This protein binds this small molecule.
Small molecule (SMILES): O=C(O)Cc1ccc(O)cc1

Sequence of chain 1.A:
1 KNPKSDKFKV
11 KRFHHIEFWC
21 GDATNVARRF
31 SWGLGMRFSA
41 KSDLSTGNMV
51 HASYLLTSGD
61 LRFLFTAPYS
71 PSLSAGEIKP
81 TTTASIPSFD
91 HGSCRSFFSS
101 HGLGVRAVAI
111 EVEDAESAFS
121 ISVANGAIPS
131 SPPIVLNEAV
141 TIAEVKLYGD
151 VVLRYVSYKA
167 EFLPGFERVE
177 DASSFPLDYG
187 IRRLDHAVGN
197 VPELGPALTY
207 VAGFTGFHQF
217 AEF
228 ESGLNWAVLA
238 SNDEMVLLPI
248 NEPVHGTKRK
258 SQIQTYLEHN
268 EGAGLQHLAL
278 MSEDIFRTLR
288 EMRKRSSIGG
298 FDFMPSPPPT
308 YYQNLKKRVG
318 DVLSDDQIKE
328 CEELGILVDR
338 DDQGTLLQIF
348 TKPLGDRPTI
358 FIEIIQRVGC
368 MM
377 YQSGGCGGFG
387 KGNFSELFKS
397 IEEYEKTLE

Binding-site contacts:
Ligand atom O2 contacts residue PRO246 of chain 1.A at 4.1 Å.
Ligand atom C6 contacts residue ILE260 of chain 1.A at 4.2 Å (hydrophobic).
Ligand atom C4 contacts residue LEU231 of chain 1.A at 4.2 Å (hydrophobic).
Ligand atom C7 contacts residue ASN248 of chain 1.A at 3.1 Å.
Ligand atom O1 contacts residue HIS274 of chain 1.A at 4.2 Å.
Ligand atom C5 contacts residue GLN273 of chain 1.A at 3.6 Å.
Ligand atom C1 contacts residue HIS274 of chain 1.A at 4.0 Å.
Ligand atom C8 contacts residue CO1 of chain 1.B at 4.2 Å.
Ligand atom O4 contacts residue GLN259 of chain 1.A at 2.5 Å (h-bond).
Ligand atom C6 contacts residue LEU231 of chain 1.A at 3.7 Å (hydrophobic).
Ligand atom C6 contacts residue ASN248 of chain 1.A at 3.0 Å.
Ligand atom C7 contacts residue VAL194 of chain 1.A at 3.7 Å (hydrophobic).
Ligand atom C6 contacts residue GLN259 of chain 1.A at 4.2 Å.
Ligand atom C3 contacts residue PHE390 of chain 1.A at 4.3 Å (hydrophobic).
Ligand atom C2 contacts residue HIS274 of chain 1.A at 4.1 Å.
Ligand atom C5 contacts residue ASN248 of chain 1.A at 4.2 Å.
Ligand atom C8 contacts residue HIS274 of chain 1.A at 4.2 Å.
Ligand atom O1 contacts residue PHE385 of chain 1.A at 3.9 Å.
Ligand atom C8 contacts residue ASN248 of chain 1.A at 3.9 Å.
Ligand atom C4 contacts residue GLN259 of chain 1.A at 3.1 Å.
Ligand atom O2 contacts residue ASN248 of chain 1.A at 3.5 Å (h-bond).
Ligand atom O2 contacts residue TRP233 of chain 1.A at 3.8 Å.
Ligand atom C1 contacts residue GLN273 of chain 1.A at 3.5 Å.
Ligand atom C5 contacts residue LEU231 of chain 1.A at 3.4 Å (hydrophobic).
Ligand atom C5 contacts residue ILE260 of chain 1.A at 4.0 Å (hydrophobic).
Ligand atom C1 contacts residue ASN248 of chain 1.A at 3.5 Å.
Ligand atom C6 contacts residue GLN273 of chain 1.A at 3.0 Å.
Ligand atom C2 contacts residue GLN273 of chain 1.A at 4.4 Å.
Ligand atom C7 contacts residue HIS274 of chain 1.A at 3.5 Å.
Ligand atom O1 contacts residue CO1 of chain 1.B at 3.5 Å.
Ligand atom C7 contacts residue GLN273 of chain 1.A at 3.7 Å.
Ligand atom C5 contacts residue GLN259 of chain 1.A at 3.0 Å.
Ligand atom C3 contacts residue GLN259 of chain 1.A at 4.4 Å.